Sequence of chain 1.C:
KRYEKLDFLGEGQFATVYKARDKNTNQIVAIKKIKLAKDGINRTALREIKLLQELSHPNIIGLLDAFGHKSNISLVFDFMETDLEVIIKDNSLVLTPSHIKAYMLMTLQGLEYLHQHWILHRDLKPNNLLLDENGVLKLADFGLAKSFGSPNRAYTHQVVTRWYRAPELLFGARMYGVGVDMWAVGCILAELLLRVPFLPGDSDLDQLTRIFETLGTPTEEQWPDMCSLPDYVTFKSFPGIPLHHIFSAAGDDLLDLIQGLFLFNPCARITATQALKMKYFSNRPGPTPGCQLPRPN

This small molecule binds to this protein.
Small molecule (SMILES): CC(C)c1cnn2c(NCc3ccccc3)cc(NC[C@H]3CCNC[C@@H]3O)nc12

Binding-site contacts:
Ligand atom C13 contacts residue THR141 of chain 1.C at 3.9 Å.
Ligand atom C26 contacts residue PHE136 of chain 1.C at 3.9 Å (hydrophobic).
Ligand atom C9 contacts residue ASP137 of chain 1.C at 3.1 Å.
Ligand atom C14 contacts residue THR141 of chain 1.C at 3.3 Å.
Ligand atom C40 contacts residue VAL71 of chain 1.C at 3.6 Å (hydrophobic).
Ligand atom C28 contacts residue LYS86 of chain 1.C at 3.6 Å.
Ligand atom C12 contacts residue GLU140 of chain 1.C at 3.7 Å.
Ligand atom N10 contacts residue MET139 of chain 1.C at 2.7 Å (h-bond).
Ligand atom N2 contacts residue MET139 of chain 1.C at 4.0 Å.
Ligand atom C8 contacts residue ALA84 of chain 1.C at 3.7 Å (hydrophobic).
Ligand atom C9 contacts residue ALA84 of chain 1.C at 3.4 Å (hydrophobic).
Ligand atom C14 contacts residue LEU189 of chain 1.C at 4.0 Å (hydrophobic).
Ligand atom C3 contacts residue LEU63 of chain 1.C at 3.9 Å (hydrophobic).
Ligand atom N44 contacts residue ASN187 of chain 1.C at 3.9 Å.
Ligand atom C15 contacts residue THR141 of chain 1.C at 3.9 Å.
Ligand atom C7 contacts residue LEU189 of chain 1.C at 3.9 Å (hydrophobic).
Ligand atom N1 contacts residue ASP137 of chain 1.C at 3.9 Å.
Ligand atom N6 contacts residue VAL71 of chain 1.C at 3.8 Å.
Ligand atom C43 contacts residue ASN186 of chain 1.C at 3.7 Å.
Ligand atom C28 contacts residue PHE136 of chain 1.C at 3.5 Å (hydrophobic).
Ligand atom C43 contacts residue ASN187 of chain 1.C at 4.0 Å.
Ligand atom C27 contacts residue LEU189 of chain 1.C at 3.6 Å (hydrophobic).
Ligand atom N44 contacts residue ASN186 of chain 1.C at 3.2 Å (h-bond).
Ligand atom C14 contacts residue ASP142 of chain 1.C at 3.2 Å.
Ligand atom C13 contacts residue GLU140 of chain 1.C at 4.0 Å.
Ligand atom C17 contacts residue GLU140 of chain 1.C at 3.9 Å.
Ligand atom C13 contacts residue MET139 of chain 1.C at 3.8 Å (hydrophobic).
Ligand atom C3 contacts residue MET139 of chain 1.C at 3.7 Å (hydrophobic).
Ligand atom C11 contacts residue LEU63 of chain 1.C at 3.7 Å (hydrophobic).
Ligand atom C28 contacts residue VAL71 of chain 1.C at 3.9 Å (hydrophobic).
Ligand atom C9 contacts residue MET139 of chain 1.C at 3.5 Å (hydrophobic).
Ligand atom C11 contacts residue MET139 of chain 1.C at 3.3 Å (hydrophobic).
Ligand atom N1 contacts residue ALA84 of chain 1.C at 3.8 Å.
Ligand atom C27 contacts residue ILE120 of chain 1.C at 4.0 Å (hydrophobic).
Ligand atom N1 contacts residue MET139 of chain 1.C at 3.0 Å (h-bond).
Ligand atom N10 contacts residue LEU63 of chain 1.C at 3.8 Å.
Ligand atom C15 contacts residue ASP142 of chain 1.C at 3.1 Å.
Ligand atom C12 contacts residue MET139 of chain 1.C at 3.9 Å (hydrophobic).
Ligand atom N10 contacts residue PHE138 of chain 1.C at 3.9 Å.
Ligand atom C8 contacts residue LEU189 of chain 1.C at 3.8 Å (hydrophobic).